Sequence of chain 1.B:
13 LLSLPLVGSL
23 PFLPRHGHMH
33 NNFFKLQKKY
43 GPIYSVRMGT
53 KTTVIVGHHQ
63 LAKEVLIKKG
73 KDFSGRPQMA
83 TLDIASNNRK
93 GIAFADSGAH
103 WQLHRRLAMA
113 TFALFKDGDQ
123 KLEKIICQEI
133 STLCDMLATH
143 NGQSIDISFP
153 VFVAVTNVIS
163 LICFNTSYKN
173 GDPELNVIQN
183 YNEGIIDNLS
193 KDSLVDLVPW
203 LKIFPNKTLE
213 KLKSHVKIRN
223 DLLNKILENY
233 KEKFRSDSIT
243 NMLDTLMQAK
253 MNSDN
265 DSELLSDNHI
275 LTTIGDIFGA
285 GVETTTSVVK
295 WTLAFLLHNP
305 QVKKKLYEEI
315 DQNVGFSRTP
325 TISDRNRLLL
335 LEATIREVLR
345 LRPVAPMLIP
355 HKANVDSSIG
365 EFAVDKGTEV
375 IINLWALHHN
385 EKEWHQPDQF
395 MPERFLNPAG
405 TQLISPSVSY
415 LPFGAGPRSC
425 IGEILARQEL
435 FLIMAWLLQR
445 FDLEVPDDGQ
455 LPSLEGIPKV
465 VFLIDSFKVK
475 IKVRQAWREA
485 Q

Binding-site contacts:
Ligand atom C33 contacts residue ALA284 of chain 1.B at 3.9 Å (hydrophobic).
Ligand atom N17 contacts residue ASP280 of chain 1.B at 4.1 Å.
Ligand atom C11 contacts residue LEU191 of chain 1.B at 4.1 Å (hydrophobic).
Ligand atom O18 contacts residue PHE96 of chain 1.B at 3.9 Å.
Ligand atom C27 contacts residue ALA284 of chain 1.B at 4.1 Å (hydrophobic).
Ligand atom C12 contacts residue GLY283 of chain 1.B at 4.2 Å.
Ligand atom C8 contacts residue ILE188 of chain 1.B at 3.9 Å (hydrophobic).
Ligand atom C30 contacts residue VAL348 of chain 1.B at 3.9 Å (hydrophobic).
Ligand atom C9 contacts residue ILE188 of chain 1.B at 4.0 Å (hydrophobic).
Ligand atom O18 contacts residue ALA87 of chain 1.B at 3.2 Å (h-bond).
Ligand atom C4 contacts residue ASN184 of chain 1.B at 2.9 Å.
Ligand atom O18 contacts residue ARG221 of chain 1.B at 4.1 Å.
Ligand atom C11 contacts residue ILE187 of chain 1.B at 4.0 Å (hydrophobic).
Ligand atom C28 contacts residue HEM1 of chain 1.G at 3.2 Å.
Ligand atom O18 contacts residue ASP280 of chain 1.B at 3.4 Å (salt-bridge).
Ligand atom C9 contacts residue GLU287 of chain 1.B at 4.0 Å.
Ligand atom C23 contacts residue VAL464 of chain 1.B at 3.7 Å (hydrophobic).
Ligand atom C33 contacts residue ALA95 of chain 1.B at 3.4 Å (hydrophobic).
Ligand atom O6 contacts residue ILE187 of chain 1.B at 3.2 Å.
Ligand atom C28 contacts residue THR288 of chain 1.B at 3.9 Å.
Ligand atom C30 contacts residue HEM1 of chain 1.G at 3.3 Å.
Ligand atom C34 contacts residue ALA95 of chain 1.B at 3.3 Å (hydrophobic).
Ligand atom C26 contacts residue ALA284 of chain 1.B at 3.8 Å (hydrophobic).
Ligand atom C15 contacts residue ASP280 of chain 1.B at 3.4 Å.
Ligand atom O6 contacts residue TYR183 of chain 1.B at 3.8 Å.
Ligand atom C3 contacts residue ARG221 of chain 1.B at 3.7 Å.
Ligand atom O6 contacts residue ASN184 of chain 1.B at 2.4 Å (h-bond).
Ligand atom C1 contacts residue GLY283 of chain 1.B at 4.0 Å.
Ligand atom N29 contacts residue THR288 of chain 1.B at 3.6 Å.
Ligand atom C20 contacts residue ALA284 of chain 1.B at 3.8 Å (hydrophobic).
Ligand atom N17 contacts residue ALA87 of chain 1.B at 4.0 Å.
Ligand atom N17 contacts residue ARG221 of chain 1.B at 3.4 Å (salt-bridge).
Ligand atom C31 contacts residue THR288 of chain 1.B at 4.0 Å.
Ligand atom C16 contacts residue ARG221 of chain 1.B at 4.0 Å.
Ligand atom C8 contacts residue ASN184 of chain 1.B at 3.5 Å.
Ligand atom C23 contacts residue PHE96 of chain 1.B at 3.4 Å (hydrophobic).
Ligand atom C28 contacts residue ALA284 of chain 1.B at 3.7 Å (hydrophobic).
Ligand atom C31 contacts residue VAL348 of chain 1.B at 4.0 Å (hydrophobic).
Ligand atom N29 contacts residue HEM1 of chain 1.G at 2.5 Å.
Ligand atom C30 contacts residue THR288 of chain 1.B at 3.7 Å.

This protein binds this small molecule.
Small molecule (SMILES): C[C@]12CC[C@H](O)C[C@@H]1/C(=N/O)C[C@@H]1[C@@H]2CC[C@]2(C)C(c3cccnc3)=CC[C@@H]12